Binding-site contacts:
Ligand atom CBC contacts residue GLU131 of chain 1.A at 3.5 Å.
Ligand atom OAH contacts residue ASN214 of chain 1.A at 3.4 Å (h-bond).
Ligand atom CAU contacts residue ASP127 of chain 1.A at 3.7 Å.
Ligand atom OAF contacts residue LEU228 of chain 1.A at 2.6 Å (h-bond).
Ligand atom NAB contacts residue ARG301 of chain 1.A at 3.7 Å.
Ligand atom NAB contacts residue GLU131 of chain 1.A at 3.0 Å (salt-bridge).
Ligand atom O3 contacts residue GLU118 of chain 1.A at 3.3 Å (salt-bridge).
Ligand atom NAC contacts residue ASN214 of chain 1.A at 2.9 Å (h-bond).
Ligand atom C3 contacts residue TRP130 of chain 1.A at 3.8 Å (hydrophobic).
Ligand atom OAQ contacts residue TRP130 of chain 1.A at 3.6 Å.
Ligand atom O4 contacts residue GLU117 of chain 1.A at 3.5 Å (salt-bridge).
Ligand atom CAU contacts residue SER215 of chain 1.A at 3.8 Å.
Ligand atom OAN contacts residue ARG301 of chain 1.A at 3.5 Å (salt-bridge).
Ligand atom CAX contacts residue GLU131 of chain 1.A at 3.4 Å.
Ligand atom OAH contacts residue ASN255 of chain 1.A at 3.4 Å (h-bond).
Ligand atom N2 contacts residue TRP130 of chain 1.A at 3.8 Å.
Ligand atom O3 contacts residue GLN121 of chain 1.A at 3.1 Å (h-bond).
Ligand atom O1 contacts residue TRP130 of chain 1.A at 3.6 Å.
Ligand atom OAH contacts residue GLU131 of chain 1.A at 2.6 Å (salt-bridge).
Ligand atom CAT contacts residue SER215 of chain 1.A at 3.7 Å.
Ligand atom CAL contacts residue LEU228 of chain 1.A at 3.6 Å (hydrophobic).
Ligand atom O4 contacts residue VAL116 of chain 1.A at 3.0 Å (h-bond).
Ligand atom NAC contacts residue SER215 of chain 1.A at 3.0 Å (h-bond).
Ligand atom C2 contacts residue GLU118 of chain 1.A at 3.6 Å.
Ligand atom CAT contacts residue LEU228 of chain 1.A at 3.4 Å (hydrophobic).
Ligand atom CBC contacts residue ARG301 of chain 1.A at 3.4 Å.
Ligand atom O4 contacts residue ASP115 of chain 1.A at 2.6 Å (salt-bridge).
Ligand atom OAJ contacts residue TRP130 of chain 1.A at 3.3 Å.
Ligand atom C4 contacts residue ASP115 of chain 1.A at 3.6 Å.
Ligand atom O3 contacts residue GLU117 of chain 1.A at 3.4 Å.
Ligand atom NAC contacts residue ASP127 of chain 1.A at 3.5 Å (salt-bridge).
Ligand atom C3 contacts residue VAL116 of chain 1.A at 3.7 Å (hydrophobic).
Ligand atom OAF contacts residue PRO216 of chain 1.A at 3.6 Å.
Ligand atom NAC contacts residue SAH1 of chain 1.B at 3.5 Å (h-bond).
Ligand atom OAN contacts residue THR217 of chain 1.A at 3.5 Å (h-bond).
Ligand atom O3 contacts residue VAL116 of chain 1.A at 2.6 Å (h-bond).
Ligand atom C5 contacts residue ASP115 of chain 1.A at 3.8 Å.
Ligand atom CAZ contacts residue TRP130 of chain 1.A at 3.4 Å (hydrophobic).
Ligand atom OAN contacts residue ASN218 of chain 1.A at 3.3 Å.
Ligand atom N2 contacts residue GLU118 of chain 1.A at 2.5 Å (salt-bridge).

Sequence of chain 1.A:
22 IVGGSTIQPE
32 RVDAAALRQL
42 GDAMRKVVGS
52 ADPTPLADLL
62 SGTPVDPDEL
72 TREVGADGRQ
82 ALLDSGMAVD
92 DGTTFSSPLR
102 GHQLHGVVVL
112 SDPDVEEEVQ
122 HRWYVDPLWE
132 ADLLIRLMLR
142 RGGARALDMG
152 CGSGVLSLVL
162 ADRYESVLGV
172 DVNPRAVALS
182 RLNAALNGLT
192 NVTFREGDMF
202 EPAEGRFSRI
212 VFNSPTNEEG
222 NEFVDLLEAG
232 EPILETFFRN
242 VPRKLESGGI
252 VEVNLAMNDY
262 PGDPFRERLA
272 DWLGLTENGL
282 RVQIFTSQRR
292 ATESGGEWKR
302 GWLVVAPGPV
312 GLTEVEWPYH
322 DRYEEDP

The protein below binds the small molecule below.
Small molecule (SMILES): N[C@@H]1[C@@H](O)[C@@H](O[C@@H]2[C@@H](O)[C@H](O[C@H]3O[C@H](CO)[C@@H](O)[C@H](O)[C@H]3N)[C@@H](N)C[C@H]2N)OC[C@H]1O